Sequence of chain 1.J:
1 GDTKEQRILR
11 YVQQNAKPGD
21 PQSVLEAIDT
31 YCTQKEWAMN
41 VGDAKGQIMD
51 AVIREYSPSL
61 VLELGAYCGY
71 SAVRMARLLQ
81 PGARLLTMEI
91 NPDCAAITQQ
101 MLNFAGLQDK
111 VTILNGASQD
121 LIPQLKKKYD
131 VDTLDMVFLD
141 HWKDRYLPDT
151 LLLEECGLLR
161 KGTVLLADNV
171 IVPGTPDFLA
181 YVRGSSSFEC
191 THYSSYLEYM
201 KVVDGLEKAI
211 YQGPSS

A small-molecule ligand and the protein it binds are described below.
Small molecule (SMILES): COc1ccc(Cc2cc(-c3sc(C)nc3C)[nH]n2)cc1

Binding-site contacts:
Ligand atom C10 contacts residue GLY65 of chain 1.J at 3.9 Å.
Ligand atom N06 contacts residue GLU89 of chain 1.J at 3.4 Å (salt-bridge).
Ligand atom C01 contacts residue ILE90 of chain 1.J at 3.7 Å (hydrophobic).
Ligand atom N06 contacts residue GLY65 of chain 1.J at 3.9 Å.
Ligand atom C01 contacts residue HIS141 of chain 1.J at 3.7 Å.
Ligand atom C19 contacts residue TRP142 of chain 1.J at 3.8 Å (hydrophobic).
Ligand atom C10 contacts residue GLU89 of chain 1.J at 4.0 Å.
Ligand atom S05 contacts residue TRP142 of chain 1.J at 3.5 Å.
Ligand atom N03 contacts residue ILE90 of chain 1.J at 3.9 Å.
Ligand atom C14 contacts residue ILE90 of chain 1.J at 3.7 Å (hydrophobic).
Ligand atom C15 contacts residue TRP142 of chain 1.J at 4.1 Å (hydrophobic).
Ligand atom S05 contacts residue ILE90 of chain 1.J at 4.0 Å.
Ligand atom N08 contacts residue ILE90 of chain 1.J at 3.8 Å.
Ligand atom N03 contacts residue ALA117 of chain 1.J at 3.7 Å.
Ligand atom C09 contacts residue HIS141 of chain 1.J at 4.0 Å.
Ligand atom C07 contacts residue HIS141 of chain 1.J at 3.5 Å.
Ligand atom C15 contacts residue HIS141 of chain 1.J at 3.7 Å.
Ligand atom N08 contacts residue GLY65 of chain 1.J at 3.7 Å.
Ligand atom O20 contacts residue TRP142 of chain 1.J at 3.9 Å.
Ligand atom N08 contacts residue GLU89 of chain 1.J at 2.8 Å (salt-bridge).
Ligand atom N06 contacts residue ILE90 of chain 1.J at 3.2 Å (h-bond).
Ligand atom C18 contacts residue TRP142 of chain 1.J at 3.7 Å (hydrophobic).
Ligand atom C19 contacts residue GLN119 of chain 1.J at 3.3 Å.
Ligand atom C04 contacts residue SER118 of chain 1.J at 3.9 Å.
Ligand atom C02 contacts residue ILE90 of chain 1.J at 3.5 Å (hydrophobic).
Ligand atom C13 contacts residue TRP142 of chain 1.J at 3.6 Å (hydrophobic).
Ligand atom C18 contacts residue HIS141 of chain 1.J at 3.8 Å.
Ligand atom C04 contacts residue ILE90 of chain 1.J at 3.8 Å (hydrophobic).
Ligand atom N03 contacts residue SER118 of chain 1.J at 3.0 Å (h-bond).
Ligand atom N03 contacts residue HIS141 of chain 1.J at 4.1 Å.
Ligand atom C19 contacts residue ARG145 of chain 1.J at 3.5 Å.
Ligand atom C14 contacts residue SER118 of chain 1.J at 4.1 Å.
Ligand atom C14 contacts residue GLY116 of chain 1.J at 3.5 Å.
Ligand atom C09 contacts residue SER118 of chain 1.J at 3.8 Å.
Ligand atom C17 contacts residue TRP142 of chain 1.J at 3.9 Å (hydrophobic).
Ligand atom C15 contacts residue ASP140 of chain 1.J at 3.9 Å.
Ligand atom C09 contacts residue ILE90 of chain 1.J at 3.8 Å (hydrophobic).
Ligand atom C02 contacts residue HIS141 of chain 1.J at 3.8 Å.
Ligand atom C14 contacts residue MET88 of chain 1.J at 3.6 Å (hydrophobic).
Ligand atom C19 contacts residue SER118 of chain 1.J at 3.7 Å.